Binding-site contacts:
Ligand atom C13 contacts residue PRO172 of chain 1.A at 3.6 Å (hydrophobic).
Ligand atom C05 contacts residue PRO172 of chain 1.A at 3.2 Å (hydrophobic).
Ligand atom C13 contacts residue ILE224 of chain 1.A at 4.1 Å (hydrophobic).
Ligand atom C06 contacts residue ILE224 of chain 1.A at 4.2 Å (hydrophobic).
Ligand atom C07 contacts residue ILE8 of chain 1.B at 4.0 Å (hydrophobic).
Ligand atom C01 contacts residue ILE8 of chain 1.B at 4.1 Å (hydrophobic).
Ligand atom N12 contacts residue PRO172 of chain 1.A at 4.3 Å.
Ligand atom C05 contacts residue LYS127 of chain 1.A at 4.3 Å.
Ligand atom C05 contacts residue ILE224 of chain 1.A at 3.6 Å (hydrophobic).
Ligand atom C04 contacts residue ILE173 of chain 1.A at 4.1 Å (hydrophobic).
Ligand atom C08 contacts residue ILE8 of chain 1.B at 3.4 Å (hydrophobic).
Ligand atom C04 contacts residue PRO172 of chain 1.A at 3.4 Å (hydrophobic).
Ligand atom C08 contacts residue LYS127 of chain 1.A at 3.7 Å.
Ligand atom C04 contacts residue GLY176 of chain 1.A at 3.8 Å.
Ligand atom N09 contacts residue ILE224 of chain 1.A at 4.0 Å.
Ligand atom C06 contacts residue ILE8 of chain 1.B at 4.2 Å (hydrophobic).
Ligand atom C03 contacts residue LYS127 of chain 1.A at 2.5 Å.
Ligand atom C10 contacts residue ILE224 of chain 1.A at 4.5 Å (hydrophobic).
Ligand atom C01 contacts residue LYS127 of chain 1.A at 1.4 Å.
Ligand atom C05 contacts residue ILE8 of chain 1.B at 4.1 Å (hydrophobic).
Ligand atom C04 contacts residue ILE8 of chain 1.B at 4.0 Å (hydrophobic).
Ligand atom C03 contacts residue ILE8 of chain 1.B at 3.9 Å (hydrophobic).
Ligand atom C04 contacts residue LYS127 of chain 1.A at 2.9 Å.
Ligand atom C05 contacts residue ILE173 of chain 1.A at 4.3 Å (hydrophobic).

The small molecule below binds the protein below.
Small molecule (SMILES): O=Cc1ccc(-n2ccnc2)cc1

Sequence of chain 1.B:
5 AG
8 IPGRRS

Sequence of chain 1.A:
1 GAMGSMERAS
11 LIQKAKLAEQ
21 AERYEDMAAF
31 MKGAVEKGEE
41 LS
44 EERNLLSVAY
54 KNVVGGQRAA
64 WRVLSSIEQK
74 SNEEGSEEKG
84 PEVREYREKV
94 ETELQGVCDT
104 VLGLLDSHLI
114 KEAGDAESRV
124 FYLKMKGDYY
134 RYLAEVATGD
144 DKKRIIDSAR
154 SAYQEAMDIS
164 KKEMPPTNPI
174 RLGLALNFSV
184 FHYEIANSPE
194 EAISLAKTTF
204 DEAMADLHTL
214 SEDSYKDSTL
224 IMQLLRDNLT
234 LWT